This protein binds this small molecule.
Small molecule (SMILES): CC(=O)c1ccccc1Oc1ccccc1

Sequence of chain 1.A:
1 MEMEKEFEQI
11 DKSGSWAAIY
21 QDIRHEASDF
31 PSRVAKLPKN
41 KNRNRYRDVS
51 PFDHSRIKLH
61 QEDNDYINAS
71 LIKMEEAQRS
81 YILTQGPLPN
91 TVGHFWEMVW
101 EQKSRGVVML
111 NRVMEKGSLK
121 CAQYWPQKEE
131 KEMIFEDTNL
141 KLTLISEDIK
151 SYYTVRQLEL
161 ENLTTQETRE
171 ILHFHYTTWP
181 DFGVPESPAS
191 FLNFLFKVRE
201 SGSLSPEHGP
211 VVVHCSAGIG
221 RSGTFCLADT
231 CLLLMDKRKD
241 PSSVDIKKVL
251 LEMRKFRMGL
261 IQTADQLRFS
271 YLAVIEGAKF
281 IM

Binding-site contacts:
Ligand atom O10 contacts residue ILE145 of chain 1.A at 3.4 Å.
Ligand atom C07 contacts residue ILE145 of chain 1.A at 4.4 Å (hydrophobic).
Ligand atom O10 contacts residue GLN157 of chain 1.A at 4.4 Å.
Ligand atom C15 contacts residue ILE145 of chain 1.A at 4.5 Å (hydrophobic).
Ligand atom C15 contacts residue LEU158 of chain 1.A at 4.0 Å (hydrophobic).
Ligand atom C04 contacts residue ILE145 of chain 1.A at 4.4 Å (hydrophobic).
Ligand atom C14 contacts residue GLU170 of chain 1.A at 3.2 Å.
Ligand atom C12 contacts residue GLU170 of chain 1.A at 4.2 Å.
Ligand atom C08 contacts residue ILE145 of chain 1.A at 3.7 Å (hydrophobic).
Ligand atom C15 contacts residue GLU170 of chain 1.A at 2.9 Å.
Ligand atom C11 contacts residue GLU170 of chain 1.A at 3.9 Å.
Ligand atom C13 contacts residue GLU170 of chain 1.A at 4.0 Å.
Ligand atom C01 contacts residue GLN157 of chain 1.A at 4.0 Å.
Ligand atom C11 contacts residue ILE145 of chain 1.A at 4.0 Å (hydrophobic).
Ligand atom C09 contacts residue ILE145 of chain 1.A at 3.6 Å (hydrophobic).
Ligand atom C16 contacts residue GLU170 of chain 1.A at 3.4 Å.
Ligand atom C16 contacts residue ILE145 of chain 1.A at 4.0 Å (hydrophobic).